The small molecule below binds the protein below.
Small molecule (SMILES): CC(=O)N[C@@H]1[C@@H](O)[C@H](O)[C@@H](CO)O[C@H]1O

Binding-site contacts:
Ligand atom C1 contacts residue ASN17 of chain 1.G at 1.4 Å.
Ligand atom O6 contacts residue ASN137 of chain 1.G at 4.2 Å.
Ligand atom C6 contacts residue ASN137 of chain 1.G at 3.5 Å.
Ligand atom O5 contacts residue ASN137 of chain 1.G at 4.3 Å.
Ligand atom O5 contacts residue ASN17 of chain 1.G at 2.4 Å (h-bond).
Ligand atom C2 contacts residue ASN17 of chain 1.G at 2.4 Å.
Ligand atom C5 contacts residue ASN17 of chain 1.G at 3.7 Å.
Ligand atom C4 contacts residue ASN17 of chain 1.G at 4.2 Å.
Ligand atom C7 contacts residue ASN17 of chain 1.G at 3.2 Å.
Ligand atom O7 contacts residue ASN17 of chain 1.G at 3.1 Å (h-bond).
Ligand atom C5 contacts residue ASN137 of chain 1.G at 4.4 Å.
Ligand atom C3 contacts residue ASN17 of chain 1.G at 3.8 Å.
Ligand atom C8 contacts residue ASN17 of chain 1.G at 4.3 Å.
Ligand atom N2 contacts residue ASN17 of chain 1.G at 2.9 Å (h-bond).

Sequence of chain 1.G:
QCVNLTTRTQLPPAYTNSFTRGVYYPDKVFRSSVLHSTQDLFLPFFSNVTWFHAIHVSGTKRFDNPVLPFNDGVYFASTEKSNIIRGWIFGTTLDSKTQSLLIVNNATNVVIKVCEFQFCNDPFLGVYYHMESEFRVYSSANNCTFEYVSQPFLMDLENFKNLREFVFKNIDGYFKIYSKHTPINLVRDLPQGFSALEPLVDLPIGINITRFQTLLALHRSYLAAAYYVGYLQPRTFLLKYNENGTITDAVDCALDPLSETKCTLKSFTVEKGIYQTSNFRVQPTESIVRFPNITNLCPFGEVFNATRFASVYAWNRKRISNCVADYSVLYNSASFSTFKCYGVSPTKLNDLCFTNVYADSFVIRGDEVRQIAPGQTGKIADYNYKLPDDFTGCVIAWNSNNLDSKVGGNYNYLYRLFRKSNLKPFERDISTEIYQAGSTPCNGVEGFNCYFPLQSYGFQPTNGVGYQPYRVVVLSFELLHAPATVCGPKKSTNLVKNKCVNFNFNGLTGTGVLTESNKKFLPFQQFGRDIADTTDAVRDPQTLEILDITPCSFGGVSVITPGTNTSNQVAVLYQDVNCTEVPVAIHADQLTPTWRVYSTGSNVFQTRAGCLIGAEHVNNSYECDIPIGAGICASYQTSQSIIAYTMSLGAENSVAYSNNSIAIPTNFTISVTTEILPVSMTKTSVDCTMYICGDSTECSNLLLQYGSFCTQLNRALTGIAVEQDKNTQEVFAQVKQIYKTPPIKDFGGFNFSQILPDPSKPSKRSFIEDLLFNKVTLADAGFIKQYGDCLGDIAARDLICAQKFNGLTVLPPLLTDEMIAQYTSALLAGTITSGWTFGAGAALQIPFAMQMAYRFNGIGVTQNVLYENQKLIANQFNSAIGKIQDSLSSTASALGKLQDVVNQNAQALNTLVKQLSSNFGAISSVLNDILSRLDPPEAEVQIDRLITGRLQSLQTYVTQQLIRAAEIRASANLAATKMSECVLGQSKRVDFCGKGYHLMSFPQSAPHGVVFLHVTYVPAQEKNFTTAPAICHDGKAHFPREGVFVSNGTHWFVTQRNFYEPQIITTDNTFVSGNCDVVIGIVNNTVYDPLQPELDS